Binding-site contacts:
Ligand atom N3 contacts residue GLY200 of chain 1.D at 3.7 Å.
Ligand atom N contacts residue GLY181 of chain 1.D at 3.2 Å.
Ligand atom C7 contacts residue SER199 of chain 1.D at 3.1 Å.
Ligand atom O2 contacts residue LYS180 of chain 1.D at 3.7 Å.
Ligand atom N5 contacts residue THR198 of chain 1.D at 2.8 Å (h-bond).
Ligand atom C2 contacts residue LEU25 of chain 1.D at 3.5 Å (hydrophobic).
Ligand atom C11 contacts residue SER201 of chain 1.D at 3.7 Å.
Ligand atom C13 contacts residue ARG202 of chain 1.D at 3.2 Å.
Ligand atom N2 contacts residue SER183 of chain 1.D at 3.5 Å (h-bond).
Ligand atom N1 contacts residue GLY181 of chain 1.D at 3.7 Å.
Ligand atom C14 contacts residue LYS180 of chain 1.D at 3.6 Å.
Ligand atom N1 contacts residue LEU25 of chain 1.D at 2.7 Å (h-bond).
Ligand atom C1 contacts residue LEU25 of chain 1.D at 3.6 Å (hydrophobic).
Ligand atom O contacts residue ARG202 of chain 1.D at 3.2 Å.
Ligand atom N4 contacts residue GLY200 of chain 1.D at 3.5 Å (h-bond).
Ligand atom BR contacts residue TRP128 of chain 1.D at 3.4 Å.
Ligand atom C14 contacts residue ARG202 of chain 1.D at 3.5 Å.
Ligand atom N6 contacts residue SER201 of chain 1.D at 3.6 Å.
Ligand atom O1 contacts residue LYS180 of chain 1.D at 3.3 Å.
Ligand atom C3 contacts residue LEU25 of chain 1.D at 3.2 Å (hydrophobic).
Ligand atom C14 contacts residue CYS204 of chain 1.D at 3.7 Å (hydrophobic).
Ligand atom C4 contacts residue HIS41 of chain 1.D at 3.5 Å.
Ligand atom S contacts residue CYS42 of chain 1.D at 3.5 Å (h-bond).
Ligand atom C9 contacts residue ARG202 of chain 1.D at 3.5 Å.
Ligand atom O contacts residue SER178 of chain 1.D at 3.4 Å (h-bond).
Ligand atom N6 contacts residue LYS180 of chain 1.D at 3.6 Å.
Ligand atom N4 contacts residue SER183 of chain 1.D at 3.5 Å (h-bond).
Ligand atom C6 contacts residue SER183 of chain 1.D at 3.0 Å.
Ligand atom C10 contacts residue LYS180 of chain 1.D at 3.6 Å.
Ligand atom O1 contacts residue GLY181 of chain 1.D at 2.9 Å (h-bond).
Ligand atom C15 contacts residue LYS180 of chain 1.D at 3.5 Å.
Ligand atom C17 contacts residue ARG137 of chain 1.D at 3.7 Å.
Ligand atom C8 contacts residue GLY200 of chain 1.D at 3.7 Å.
Ligand atom C5 contacts residue SER199 of chain 1.D at 3.4 Å.
Ligand atom N4 contacts residue THR198 of chain 1.D at 3.5 Å (h-bond).
Ligand atom O contacts residue CYS179 of chain 1.D at 3.2 Å.
Ligand atom N contacts residue LEU25 of chain 1.D at 3.5 Å (h-bond).
Ligand atom O1 contacts residue SER183 of chain 1.D at 2.7 Å (h-bond).
Ligand atom N5 contacts residue VAL197 of chain 1.D at 3.5 Å.
Ligand atom C16 contacts residue LYS180 of chain 1.D at 3.4 Å.

Sequence of chain 1.D:
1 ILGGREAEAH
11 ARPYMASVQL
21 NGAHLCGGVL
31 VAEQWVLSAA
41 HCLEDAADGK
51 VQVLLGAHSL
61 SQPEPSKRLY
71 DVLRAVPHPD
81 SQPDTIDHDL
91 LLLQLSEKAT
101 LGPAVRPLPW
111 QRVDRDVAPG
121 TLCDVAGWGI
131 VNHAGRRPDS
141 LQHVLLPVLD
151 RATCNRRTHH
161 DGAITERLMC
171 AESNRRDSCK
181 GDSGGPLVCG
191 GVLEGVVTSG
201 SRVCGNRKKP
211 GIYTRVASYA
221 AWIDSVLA

A protein and the small-molecule ligand that binds it are described below.
Small molecule (SMILES): NC(=O)c1nn(CC(=O)N2CCS[C@H]2C(=O)Nc2cccc(Br)n2)c2ncccc12